The protein below binds the small molecule below.
Small molecule (SMILES): CC(=O)N[C@@H]1[C@@H](O)[C@H](O)[C@@H](CO)O[C@H]1O

Binding-site contacts:
Ligand atom O5 contacts residue GLY149 of chain 1.A at 3.8 Å.
Ligand atom C3 contacts residue ASN138 of chain 1.A at 3.7 Å.
Ligand atom C1 contacts residue LYS152 of chain 1.A at 4.4 Å.
Ligand atom C7 contacts residue ASN138 of chain 1.A at 3.2 Å.
Ligand atom C6 contacts residue GLY149 of chain 1.A at 4.2 Å.
Ligand atom C1 contacts residue ASN138 of chain 1.A at 1.4 Å.
Ligand atom C5 contacts residue ASN138 of chain 1.A at 3.7 Å.
Ligand atom C4 contacts residue ASN138 of chain 1.A at 4.2 Å.
Ligand atom C1 contacts residue GLY149 of chain 1.A at 4.5 Å.
Ligand atom C8 contacts residue THR137 of chain 1.A at 4.1 Å.
Ligand atom C2 contacts residue ASN138 of chain 1.A at 2.4 Å.
Ligand atom C5 contacts residue GLY149 of chain 1.A at 4.3 Å.
Ligand atom O5 contacts residue ASN138 of chain 1.A at 2.4 Å (h-bond).
Ligand atom C6 contacts residue ARG148 of chain 1.A at 4.3 Å.
Ligand atom N2 contacts residue ASN138 of chain 1.A at 2.8 Å (h-bond).
Ligand atom C8 contacts residue ASN138 of chain 1.A at 4.2 Å.
Ligand atom O7 contacts residue ASN138 of chain 1.A at 3.4 Å (h-bond).

Sequence of chain 1.A:
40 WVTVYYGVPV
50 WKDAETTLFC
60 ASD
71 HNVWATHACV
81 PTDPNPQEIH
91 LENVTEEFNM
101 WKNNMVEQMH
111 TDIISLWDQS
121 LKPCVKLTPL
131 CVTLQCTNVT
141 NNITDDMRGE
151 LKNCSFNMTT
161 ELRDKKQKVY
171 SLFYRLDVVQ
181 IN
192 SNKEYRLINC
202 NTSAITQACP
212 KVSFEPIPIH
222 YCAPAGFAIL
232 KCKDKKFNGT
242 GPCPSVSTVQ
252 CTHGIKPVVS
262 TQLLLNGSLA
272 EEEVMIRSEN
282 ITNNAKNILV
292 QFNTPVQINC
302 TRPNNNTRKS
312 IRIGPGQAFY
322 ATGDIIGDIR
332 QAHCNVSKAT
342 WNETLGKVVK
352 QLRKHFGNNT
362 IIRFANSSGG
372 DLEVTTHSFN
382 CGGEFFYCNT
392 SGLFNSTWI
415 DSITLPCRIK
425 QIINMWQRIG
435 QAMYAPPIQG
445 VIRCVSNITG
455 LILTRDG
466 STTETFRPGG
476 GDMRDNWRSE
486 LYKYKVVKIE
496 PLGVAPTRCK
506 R